Sequence of chain 1.A:
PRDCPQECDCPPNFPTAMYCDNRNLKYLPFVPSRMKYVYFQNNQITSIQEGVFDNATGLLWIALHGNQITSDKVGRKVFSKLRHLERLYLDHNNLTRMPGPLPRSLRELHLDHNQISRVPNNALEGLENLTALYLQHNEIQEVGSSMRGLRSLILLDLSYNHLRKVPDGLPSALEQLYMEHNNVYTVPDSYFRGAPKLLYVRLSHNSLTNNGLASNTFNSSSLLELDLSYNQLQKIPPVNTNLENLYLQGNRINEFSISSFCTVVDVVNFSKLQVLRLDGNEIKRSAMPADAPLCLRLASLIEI

This protein binds this small molecule.
Small molecule (SMILES): CC(=O)N[C@H]1[C@H](O[C@H]2[C@H](O)[C@@H](NC(C)=O)CO[C@@H]2CO[C@@H]2O[C@@H](C)[C@@H](O)[C@@H](O)[C@@H]2O)O[C@H](CO)[C@@H](O[C@@H]2O[C@H](CO)[C@@H](O)[C@H](O)[C@@H]2O)[C@@H]1O

Binding-site contacts:
Ligand atom C7 contacts residue THR321 of chain 1.A at 3.3 Å.
Ligand atom C6 contacts residue ARG251 of chain 1.A at 3.5 Å.
Ligand atom C1 contacts residue ASN298 of chain 1.A at 4.2 Å.
Ligand atom O3 contacts residue THR321 of chain 1.A at 2.9 Å (h-bond).
Ligand atom C2 contacts residue THR321 of chain 1.A at 4.2 Å.
Ligand atom C3 contacts residue ASN277 of chain 1.A at 3.8 Å.
Ligand atom O5 contacts residue ARG251 of chain 1.A at 4.3 Å.
Ligand atom C8 contacts residue SER317 of chain 1.A at 3.8 Å.
Ligand atom O6 contacts residue ARG251 of chain 1.A at 4.2 Å.
Ligand atom C8 contacts residue PRO296 of chain 1.A at 3.7 Å (hydrophobic).
Ligand atom C8 contacts residue SER318 of chain 1.A at 3.8 Å.
Ligand atom N2 contacts residue ASN277 of chain 1.A at 2.9 Å (h-bond).
Ligand atom N2 contacts residue VAL297 of chain 1.A at 4.1 Å.
Ligand atom O5 contacts residue ARG251 of chain 1.A at 4.1 Å.
Ligand atom C8 contacts residue THR321 of chain 1.A at 3.5 Å.
Ligand atom C2 contacts residue ASN277 of chain 1.A at 2.5 Å.
Ligand atom O7 contacts residue THR321 of chain 1.A at 3.6 Å (h-bond).
Ligand atom O7 contacts residue PRO296 of chain 1.A at 4.3 Å.
Ligand atom O7 contacts residue ASN277 of chain 1.A at 3.8 Å.
Ligand atom C4 contacts residue ARG251 of chain 1.A at 4.3 Å.
Ligand atom C4 contacts residue ASN277 of chain 1.A at 4.2 Å.
Ligand atom C7 contacts residue PRO296 of chain 1.A at 4.3 Å (hydrophobic).
Ligand atom C8 contacts residue VAL297 of chain 1.A at 3.9 Å (hydrophobic).
Ligand atom O5 contacts residue ASN298 of chain 1.A at 4.3 Å.
Ligand atom C7 contacts residue ASN277 of chain 1.A at 3.6 Å.
Ligand atom C5 contacts residue ARG251 of chain 1.A at 3.6 Å.
Ligand atom C1 contacts residue ASN277 of chain 1.A at 1.5 Å.
Ligand atom C5 contacts residue ASN277 of chain 1.A at 3.7 Å.
Ligand atom C3 contacts residue THR321 of chain 1.A at 4.0 Å.
Ligand atom N2 contacts residue THR321 of chain 1.A at 3.6 Å (h-bond).
Ligand atom C7 contacts residue VAL297 of chain 1.A at 4.4 Å (hydrophobic).
Ligand atom O5 contacts residue ASN277 of chain 1.A at 2.4 Å (h-bond).
Ligand atom C6 contacts residue THR321 of chain 1.A at 4.5 Å.